Sequence of chain 1.G:
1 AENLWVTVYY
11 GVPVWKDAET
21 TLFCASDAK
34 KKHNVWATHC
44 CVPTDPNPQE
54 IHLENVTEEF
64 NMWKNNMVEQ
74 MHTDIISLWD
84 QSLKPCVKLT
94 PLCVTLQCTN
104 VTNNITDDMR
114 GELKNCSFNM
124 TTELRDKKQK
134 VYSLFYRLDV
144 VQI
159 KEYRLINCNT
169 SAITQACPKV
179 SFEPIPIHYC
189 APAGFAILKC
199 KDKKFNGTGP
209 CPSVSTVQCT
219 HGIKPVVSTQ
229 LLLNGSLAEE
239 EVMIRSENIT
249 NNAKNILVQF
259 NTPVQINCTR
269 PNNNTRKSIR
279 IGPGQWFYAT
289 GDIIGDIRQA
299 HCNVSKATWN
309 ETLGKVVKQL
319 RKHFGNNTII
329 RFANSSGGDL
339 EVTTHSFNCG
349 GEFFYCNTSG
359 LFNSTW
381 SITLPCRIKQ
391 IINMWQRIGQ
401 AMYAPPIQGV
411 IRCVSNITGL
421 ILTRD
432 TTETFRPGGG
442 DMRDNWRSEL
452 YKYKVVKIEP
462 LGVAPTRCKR

The protein below binds the small molecule below.
Small molecule (SMILES): CC(=O)N[C@@H]1[C@@H](O)[C@H](O)[C@@H](CO)O[C@H]1O

Binding-site contacts:
Ligand atom C4 contacts residue ASN167 of chain 1.G at 4.1 Å.
Ligand atom O7 contacts residue ARG162 of chain 1.G at 4.4 Å.
Ligand atom O7 contacts residue ASN167 of chain 1.G at 4.4 Å.
Ligand atom C7 contacts residue ARG162 of chain 1.G at 3.6 Å.
Ligand atom C1 contacts residue ARG162 of chain 1.G at 4.5 Å.
Ligand atom N2 contacts residue ASN167 of chain 1.G at 2.8 Å (h-bond).
Ligand atom C1 contacts residue ASN167 of chain 1.G at 1.4 Å.
Ligand atom C3 contacts residue ASN167 of chain 1.G at 3.6 Å.
Ligand atom C8 contacts residue ARG162 of chain 1.G at 3.5 Å.
Ligand atom C5 contacts residue THR168 of chain 1.G at 4.1 Å.
Ligand atom C6 contacts residue THR168 of chain 1.G at 3.9 Å.
Ligand atom C8 contacts residue VAL144 of chain 1.G at 4.2 Å (hydrophobic).
Ligand atom C5 contacts residue ASN167 of chain 1.G at 3.6 Å.
Ligand atom N2 contacts residue ARG162 of chain 1.G at 3.5 Å (salt-bridge).
Ligand atom C7 contacts residue ASN167 of chain 1.G at 3.9 Å.
Ligand atom O5 contacts residue THR168 of chain 1.G at 3.0 Å.
Ligand atom O5 contacts residue ASN167 of chain 1.G at 2.4 Å (h-bond).
Ligand atom C1 contacts residue THR168 of chain 1.G at 4.0 Å.
Ligand atom C2 contacts residue ARG162 of chain 1.G at 4.4 Å.
Ligand atom C2 contacts residue ASN167 of chain 1.G at 2.3 Å.